Binding-site contacts:
Ligand atom O1P contacts residue SER118 of chain 1.A at 2.6 Å (h-bond).
Ligand atom C2 contacts residue ASP67 of chain 1.A at 3.7 Å.
Ligand atom O3 contacts residue ASP67 of chain 1.A at 2.8 Å (salt-bridge).
Ligand atom C7 contacts residue SER240 of chain 1.A at 3.5 Å.
Ligand atom O2P contacts residue TYR310 of chain 1.A at 2.5 Å (h-bond).
Ligand atom C1 contacts residue GLY271 of chain 1.A at 3.9 Å.
Ligand atom O2P contacts residue GLY271 of chain 1.A at 3.6 Å.
Ligand atom P contacts residue GLY271 of chain 1.A at 3.9 Å.
Ligand atom C6 contacts residue TYR310 of chain 1.A at 3.9 Å (hydrophobic).
Ligand atom C1 contacts residue TRP173 of chain 1.A at 3.7 Å (hydrophobic).
Ligand atom C2 contacts residue ARG350 of chain 1.A at 4.0 Å.
Ligand atom C3 contacts residue ASP67 of chain 1.A at 3.6 Å.
Ligand atom O2 contacts residue GLY270 of chain 1.A at 3.3 Å.
Ligand atom P contacts residue SER237 of chain 1.A at 3.8 Å.
Ligand atom O1P contacts residue TRP173 of chain 1.A at 3.9 Å.
Ligand atom C2 contacts residue TRP173 of chain 1.A at 3.7 Å (hydrophobic).
Ligand atom C4 contacts residue TYR43 of chain 1.A at 4.1 Å (hydrophobic).
Ligand atom C2 contacts residue GLY271 of chain 1.A at 4.0 Å.
Ligand atom C8 contacts residue SER240 of chain 1.A at 3.9 Å.
Ligand atom P contacts residue SER118 of chain 1.A at 3.9 Å.
Ligand atom O3P contacts residue TYR43 of chain 1.A at 3.7 Å.
Ligand atom C3 contacts residue ARG350 of chain 1.A at 3.8 Å.
Ligand atom C7 contacts residue TYR310 of chain 1.A at 3.6 Å (hydrophobic).
Ligand atom O1P contacts residue TYR310 of chain 1.A at 3.8 Å.
Ligand atom O2 contacts residue TRP173 of chain 1.A at 3.7 Å.
Ligand atom O2 contacts residue ASP67 of chain 1.A at 2.6 Å (salt-bridge).
Ligand atom O3 contacts residue ARG350 of chain 1.A at 2.7 Å (salt-bridge).
Ligand atom O4P contacts residue SER237 of chain 1.A at 3.6 Å.
Ligand atom O1P contacts residue GLY271 of chain 1.A at 3.9 Å.
Ligand atom O1P contacts residue SER237 of chain 1.A at 2.8 Å (h-bond).
Ligand atom C5 contacts residue LEU170 of chain 1.A at 4.0 Å (hydrophobic).
Ligand atom O2 contacts residue GLY271 of chain 1.A at 3.0 Å (h-bond).
Ligand atom P contacts residue TYR310 of chain 1.A at 3.5 Å.
Ligand atom O2P contacts residue TYR43 of chain 1.A at 2.7 Å (h-bond).
Ligand atom O3 contacts residue ARG68 of chain 1.A at 3.7 Å.
Ligand atom C3 contacts residue LEU170 of chain 1.A at 4.0 Å (hydrophobic).
Ligand atom O3 contacts residue ASP66 of chain 1.A at 3.6 Å.
Ligand atom O4P contacts residue TYR310 of chain 1.A at 3.9 Å.
Ligand atom O3P contacts residue GLY271 of chain 1.A at 3.4 Å (h-bond).
Ligand atom C7 contacts residue SER237 of chain 1.A at 4.0 Å.

Sequence of chain 1.A:
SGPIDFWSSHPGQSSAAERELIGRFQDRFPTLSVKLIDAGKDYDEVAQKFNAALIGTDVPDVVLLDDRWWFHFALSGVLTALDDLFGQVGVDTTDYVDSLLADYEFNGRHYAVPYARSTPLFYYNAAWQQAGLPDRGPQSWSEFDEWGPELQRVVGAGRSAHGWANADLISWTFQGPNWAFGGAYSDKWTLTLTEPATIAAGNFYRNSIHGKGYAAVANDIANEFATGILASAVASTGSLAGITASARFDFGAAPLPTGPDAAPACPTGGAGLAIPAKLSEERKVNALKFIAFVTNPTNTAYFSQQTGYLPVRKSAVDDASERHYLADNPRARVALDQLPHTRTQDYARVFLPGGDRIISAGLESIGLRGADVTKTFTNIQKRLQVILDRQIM

The protein below binds the small molecule below.
Small molecule (SMILES): C[N+](C)(C)CCO[P](=O)(O)OC[C@H](O)CO